Binding-site contacts:
Ligand atom C6 contacts residue GLU78 of chain 1.B at 3.5 Å.
Ligand atom C5 contacts residue GLY115 of chain 1.B at 4.1 Å.
Ligand atom C2 contacts residue HIS132 of chain 1.B at 4.4 Å.
Ligand atom O5 contacts residue GLU78 of chain 1.B at 4.4 Å.
Ligand atom C4 contacts residue ASP130 of chain 1.B at 4.3 Å.
Ligand atom C6 contacts residue VAL126 of chain 1.B at 4.2 Å (hydrophobic).
Ligand atom C6 contacts residue HIS111 of chain 1.B at 3.8 Å.
Ligand atom O6 contacts residue VAL126 of chain 1.B at 3.6 Å.
Ligand atom C4 contacts residue HIS128 of chain 1.B at 3.8 Å.
Ligand atom C5 contacts residue HIS111 of chain 1.B at 4.2 Å.
Ligand atom O4 contacts residue HIS111 of chain 1.B at 2.8 Å (h-bond).
Ligand atom C5 contacts residue GLU78 of chain 1.B at 3.7 Å.
Ligand atom C6 contacts residue GLY114 of chain 1.B at 3.6 Å.
Ligand atom C4 contacts residue HIS111 of chain 1.B at 3.4 Å.
Ligand atom O4 contacts residue GLY115 of chain 1.B at 3.4 Å.
Ligand atom O6 contacts residue PRO112 of chain 1.B at 3.7 Å.
Ligand atom O3 contacts residue HIS132 of chain 1.B at 3.0 Å (h-bond).
Ligand atom C6 contacts residue HIS128 of chain 1.B at 3.9 Å.
Ligand atom O3 contacts residue ASP130 of chain 1.B at 2.6 Å (salt-bridge).
Ligand atom O6 contacts residue GLY114 of chain 1.B at 2.8 Å (h-bond).
Ligand atom O5 contacts residue GLY115 of chain 1.B at 3.3 Å (h-bond).
Ligand atom O7 contacts residue GLY114 of chain 1.B at 4.2 Å.
Ligand atom C3 contacts residue HIS132 of chain 1.B at 3.9 Å.
Ligand atom C1 contacts residue GLY114 of chain 1.B at 3.5 Å.
Ligand atom O6 contacts residue GLU78 of chain 1.B at 2.8 Å (salt-bridge).
Ligand atom C5 contacts residue HIS128 of chain 1.B at 3.6 Å.
Ligand atom O5 contacts residue GLY114 of chain 1.B at 3.0 Å.
Ligand atom O6 contacts residue HIS128 of chain 1.B at 4.4 Å.
Ligand atom C3 contacts residue HIS128 of chain 1.B at 4.0 Å.
Ligand atom O6 contacts residue GLY115 of chain 1.B at 4.1 Å.
Ligand atom C6 contacts residue GLY115 of chain 1.B at 3.9 Å.
Ligand atom C5 contacts residue GLY114 of chain 1.B at 4.2 Å.
Ligand atom C4 contacts residue HIS132 of chain 1.B at 3.9 Å.
Ligand atom O3 contacts residue HIS128 of chain 1.B at 4.3 Å.
Ligand atom O6 contacts residue LYS113 of chain 1.B at 3.5 Å.
Ligand atom C6 contacts residue PRO112 of chain 1.B at 3.6 Å (hydrophobic).
Ligand atom O4 contacts residue HIS132 of chain 1.B at 3.0 Å (h-bond).
Ligand atom C3 contacts residue ASP130 of chain 1.B at 3.4 Å.
Ligand atom C2 contacts residue GLY114 of chain 1.B at 4.1 Å.
Ligand atom C1 contacts residue GLY115 of chain 1.B at 4.2 Å.

This protein binds this small molecule.
Small molecule (SMILES): CC(=O)N[C@@H]1[C@@H](O)[C@@H](O)[C@@H](CO)O[C@@H]1O

Sequence of chain 1.B:
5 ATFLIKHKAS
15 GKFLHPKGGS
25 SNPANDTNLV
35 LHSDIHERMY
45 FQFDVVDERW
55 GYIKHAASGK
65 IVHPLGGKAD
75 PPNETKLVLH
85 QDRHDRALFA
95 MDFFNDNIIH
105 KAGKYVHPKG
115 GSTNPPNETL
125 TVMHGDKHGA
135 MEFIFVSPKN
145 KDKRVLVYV